Sequence of chain 4.A:
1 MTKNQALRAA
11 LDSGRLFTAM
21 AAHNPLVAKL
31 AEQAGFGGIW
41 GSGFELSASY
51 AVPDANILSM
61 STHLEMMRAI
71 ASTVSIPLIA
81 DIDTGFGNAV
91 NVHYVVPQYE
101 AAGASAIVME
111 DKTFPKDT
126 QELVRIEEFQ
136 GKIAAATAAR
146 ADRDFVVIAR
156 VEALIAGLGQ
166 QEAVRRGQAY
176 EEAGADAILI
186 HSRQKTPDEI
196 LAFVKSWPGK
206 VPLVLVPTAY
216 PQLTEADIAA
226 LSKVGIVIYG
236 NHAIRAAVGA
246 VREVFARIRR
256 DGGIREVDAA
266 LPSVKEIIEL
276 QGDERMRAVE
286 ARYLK

The protein below binds the small molecule below.
Small molecule (SMILES): O[C@@H]1[C@@H](O)[C@@H](O)OC[C@H]1O

Binding-site contacts:
Ligand atom O5 contacts residue SER75 of chain 4.A at 3.9 Å.
Ligand atom C4 contacts residue SER75 of chain 4.A at 3.8 Å.
Ligand atom C1 contacts residue GLU32 of chain 4.A at 3.8 Å.
Ligand atom C5 contacts residue SER75 of chain 4.A at 3.3 Å.
Ligand atom O1 contacts residue GLU32 of chain 4.A at 2.9 Å (salt-bridge).
Ligand atom O5 contacts residue GLU32 of chain 4.A at 3.5 Å (salt-bridge).
Ligand atom O4 contacts residue SER75 of chain 4.A at 3.4 Å.
Ligand atom C3 contacts residue SER75 of chain 4.A at 4.3 Å.
Ligand atom O1 contacts residue SER75 of chain 4.A at 3.9 Å.
Ligand atom C5 contacts residue GLU32 of chain 4.A at 3.9 Å.